Binding-site contacts:
Ligand atom OXT contacts residue ALA148 of chain 1.A at 3.1 Å (h-bond).
Ligand atom CD contacts residue ARG44 of chain 1.A at 3.4 Å.
Ligand atom CA contacts residue ASP277 of chain 1.A at 3.6 Å.
Ligand atom OXT contacts residue SER125 of chain 1.A at 3.3 Å (h-bond).
Ligand atom CA contacts residue ALA148 of chain 1.A at 3.7 Å (hydrophobic).
Ligand atom OE1 contacts residue ARG44 of chain 1.A at 3.3 Å (salt-bridge).
Ligand atom OE2 contacts residue ARG40 of chain 1.A at 3.5 Å (salt-bridge).
Ligand atom CA contacts residue THR150 of chain 1.A at 3.9 Å.
Ligand atom OE2 contacts residue ALA148 of chain 1.A at 3.9 Å.
Ligand atom C contacts residue SER127 of chain 1.A at 3.5 Å.
Ligand atom CB1 contacts residue ALA148 of chain 1.A at 3.4 Å (hydrophobic).
Ligand atom CB2 contacts residue TYR198 of chain 1.A at 3.8 Å (hydrophobic).
Ligand atom OE1 contacts residue ARG40 of chain 1.A at 2.9 Å.
Ligand atom OXT contacts residue THR150 of chain 1.A at 3.0 Å (h-bond).
Ligand atom N contacts residue ASP277 of chain 1.A at 2.7 Å (salt-bridge).
Ligand atom C contacts residue TYR126 of chain 1.A at 3.9 Å (hydrophobic).
Ligand atom CB1 contacts residue ASP277 of chain 1.A at 3.9 Å.
Ligand atom NG2 contacts residue ARG40 of chain 1.A at 3.2 Å (salt-bridge).
Ligand atom O contacts residue TYR198 of chain 1.A at 3.3 Å.
Ligand atom N contacts residue TYR198 of chain 1.A at 3.3 Å.
Ligand atom OXT contacts residue SER127 of chain 1.A at 2.8 Å (h-bond).
Ligand atom C contacts residue TYR198 of chain 1.A at 3.5 Å (hydrophobic).
Ligand atom O contacts residue SER127 of chain 1.A at 3.1 Å (h-bond).
Ligand atom OXT contacts residue TYR198 of chain 1.A at 3.8 Å.
Ligand atom CG1 contacts residue ARG40 of chain 1.A at 3.8 Å.
Ligand atom N contacts residue ALA148 of chain 1.A at 3.4 Å (h-bond).
Ligand atom CD contacts residue ARG40 of chain 1.A at 3.1 Å.
Ligand atom O contacts residue TYR126 of chain 1.A at 3.4 Å.
Ligand atom C contacts residue ALA148 of chain 1.A at 3.8 Å (hydrophobic).
Ligand atom OE2 contacts residue LYS365 of chain 1.A at 3.8 Å.
Ligand atom C contacts residue THR150 of chain 1.A at 3.9 Å.
Ligand atom O contacts residue SER125 of chain 1.A at 3.9 Å.
Ligand atom OE2 contacts residue ARG44 of chain 1.A at 2.7 Å (salt-bridge).
Ligand atom CB1 contacts residue SER125 of chain 1.A at 3.7 Å.
Ligand atom N contacts residue THR150 of chain 1.A at 2.7 Å (h-bond).
Ligand atom CA contacts residue TYR198 of chain 1.A at 3.8 Å (hydrophobic).
Ligand atom C contacts residue SER125 of chain 1.A at 3.6 Å.
Ligand atom CB2 contacts residue GLY278 of chain 1.A at 3.9 Å.
Ligand atom CB2 contacts residue ASP277 of chain 1.A at 3.8 Å.
Ligand atom OXT contacts residue SER149 of chain 1.A at 3.0 Å.

Sequence of chain 1.A:
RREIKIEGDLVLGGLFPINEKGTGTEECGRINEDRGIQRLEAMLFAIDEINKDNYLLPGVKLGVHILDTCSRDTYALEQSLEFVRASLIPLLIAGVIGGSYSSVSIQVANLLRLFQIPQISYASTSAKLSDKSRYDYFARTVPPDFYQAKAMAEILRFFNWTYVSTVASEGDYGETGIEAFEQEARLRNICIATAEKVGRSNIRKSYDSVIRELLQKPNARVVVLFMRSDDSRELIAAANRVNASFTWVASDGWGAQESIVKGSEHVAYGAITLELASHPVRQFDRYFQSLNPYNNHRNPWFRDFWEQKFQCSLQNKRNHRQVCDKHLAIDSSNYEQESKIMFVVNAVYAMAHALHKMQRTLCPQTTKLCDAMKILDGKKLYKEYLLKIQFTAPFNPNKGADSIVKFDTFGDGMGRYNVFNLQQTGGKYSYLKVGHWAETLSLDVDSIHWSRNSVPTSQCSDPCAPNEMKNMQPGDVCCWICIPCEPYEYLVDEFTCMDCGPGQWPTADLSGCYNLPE

The small molecule below binds the protein below.
Small molecule (SMILES): N[C@@]1(C(=O)O)CN[C@@H](C(=O)O)C1